Binding-site contacts:
Ligand atom C6 contacts residue SO41 of chain 1.G at 3.5 Å.
Ligand atom PB contacts residue ARG179 of chain 1.B at 3.4 Å.
Ligand atom N3 contacts residue ASN272 of chain 1.B at 3.0 Å (h-bond).
Ligand atom O2B contacts residue MG1 of chain 1.F at 1.9 Å.
Ligand atom O2B contacts residue SER176 of chain 1.B at 3.3 Å (h-bond).
Ligand atom O3G contacts residue ARG145 of chain 1.B at 3.5 Å (salt-bridge).
Ligand atom O1G contacts residue SER176 of chain 1.B at 2.7 Å (h-bond).
Ligand atom N1 contacts residue SO41 of chain 1.G at 2.8 Å (h-bond).
Ligand atom O1G contacts residue ARG145 of chain 1.B at 2.8 Å (salt-bridge).
Ligand atom C2 contacts residue TYR264 of chain 1.B at 3.6 Å (hydrophobic).
Ligand atom O1A contacts residue MG1 of chain 1.F at 1.8 Å.
Ligand atom O2G contacts residue MG1 of chain 1.F at 2.0 Å.
Ligand atom O6 contacts residue SO41 of chain 1.G at 3.3 Å (h-bond).
Ligand atom O4' contacts residue TYR264 of chain 1.B at 3.5 Å (h-bond).
Ligand atom O3B contacts residue MG1 of chain 1.F at 3.4 Å.
Ligand atom O1B contacts residue ARG179 of chain 1.B at 2.1 Å (salt-bridge).
Ligand atom N3 contacts residue TYR264 of chain 1.B at 3.4 Å (h-bond).
Ligand atom O1A contacts residue ASP186 of chain 1.B at 2.8 Å (salt-bridge).
Ligand atom PA contacts residue MG1 of chain 1.F at 3.1 Å.
Ligand atom PG contacts residue MG1 of chain 1.F at 3.2 Å.
Ligand atom O3' contacts residue ARG179 of chain 1.B at 3.2 Å (salt-bridge).
Ligand atom C1' contacts residue ASN272 of chain 1.B at 3.5 Å.
Ligand atom O1B contacts residue SER176 of chain 1.B at 3.6 Å (h-bond).
Ligand atom C4 contacts residue TYR264 of chain 1.B at 3.6 Å (hydrophobic).
Ligand atom C2' contacts residue TYR264 of chain 1.B at 3.6 Å (hydrophobic).
Ligand atom C4' contacts residue PHE265 of chain 1.B at 3.4 Å (hydrophobic).
Ligand atom O2B contacts residue GLY175 of chain 1.B at 3.5 Å.
Ligand atom N2 contacts residue ALA269 of chain 1.B at 3.6 Å.
Ligand atom C5' contacts residue ASP188 of chain 1.B at 3.6 Å.
Ligand atom O3' contacts residue GLY267 of chain 1.B at 3.5 Å.
Ligand atom O2B contacts residue ASP188 of chain 1.B at 3.0 Å (salt-bridge).
Ligand atom N2 contacts residue SO41 of chain 1.G at 3.2 Å (h-bond).
Ligand atom O1G contacts residue GLY185 of chain 1.B at 2.8 Å (h-bond).
Ligand atom O2G contacts residue ASP186 of chain 1.B at 2.6 Å (salt-bridge).
Ligand atom C1' contacts residue TYR264 of chain 1.B at 3.3 Å (hydrophobic).
Ligand atom N2 contacts residue ASN272 of chain 1.B at 3.4 Å.
Ligand atom PB contacts residue MG1 of chain 1.F at 3.0 Å.
Ligand atom O1A contacts residue ASP188 of chain 1.B at 3.0 Å (salt-bridge).
Ligand atom O3A contacts residue MG1 of chain 1.F at 3.4 Å.
Ligand atom C2' contacts residue ASN272 of chain 1.B at 3.4 Å.

The small molecule below binds the protein below.
Small molecule (SMILES): Nc1nc2c(ncn2[C@H]2C[C@H](O)[C@@H](CO[P](=O)(O)O[P](=O)(O)OP(=O)(O)O)O2)c(=O)[nH]1

Sequence of chain 1.B:
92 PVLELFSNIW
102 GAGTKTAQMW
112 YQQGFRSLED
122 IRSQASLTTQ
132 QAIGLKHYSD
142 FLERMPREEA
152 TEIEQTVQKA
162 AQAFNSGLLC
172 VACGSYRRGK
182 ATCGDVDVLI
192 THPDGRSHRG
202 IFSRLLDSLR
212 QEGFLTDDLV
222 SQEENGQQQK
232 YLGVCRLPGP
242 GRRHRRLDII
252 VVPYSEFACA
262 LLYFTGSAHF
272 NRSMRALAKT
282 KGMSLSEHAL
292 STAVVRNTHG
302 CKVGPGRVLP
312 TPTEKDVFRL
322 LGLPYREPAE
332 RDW